Sequence of chain 1.A:
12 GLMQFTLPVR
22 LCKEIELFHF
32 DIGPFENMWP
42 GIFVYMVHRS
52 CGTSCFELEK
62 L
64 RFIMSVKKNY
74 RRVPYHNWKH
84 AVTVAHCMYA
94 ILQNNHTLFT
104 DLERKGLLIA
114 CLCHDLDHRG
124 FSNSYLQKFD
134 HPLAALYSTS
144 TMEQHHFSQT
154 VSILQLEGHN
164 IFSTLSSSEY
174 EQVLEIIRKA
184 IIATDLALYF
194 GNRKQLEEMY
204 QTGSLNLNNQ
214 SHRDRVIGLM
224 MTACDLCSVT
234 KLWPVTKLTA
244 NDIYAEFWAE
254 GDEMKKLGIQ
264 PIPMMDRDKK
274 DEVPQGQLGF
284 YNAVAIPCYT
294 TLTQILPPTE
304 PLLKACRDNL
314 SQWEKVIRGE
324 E

Binding-site contacts:
Ligand atom C3 contacts residue GLN280 of chain 1.A at 3.8 Å.
Ligand atom C7 contacts residue PHE283 of chain 1.A at 3.6 Å (hydrophobic).
Ligand atom C17 contacts residue ILE246 of chain 1.A at 3.8 Å (hydrophobic).
Ligand atom N8 contacts residue GLN280 of chain 1.A at 2.7 Å (h-bond).
Ligand atom N2 contacts residue PHE250 of chain 1.A at 3.9 Å.
Ligand atom N13 contacts residue PHE283 of chain 1.A at 3.5 Å.
Ligand atom C19 contacts residue LEU229 of chain 1.A at 3.5 Å (hydrophobic).
Ligand atom N8 contacts residue PHE283 of chain 1.A at 3.6 Å.
Ligand atom C4 contacts residue PHE283 of chain 1.A at 3.6 Å (hydrophobic).
Ligand atom N15 contacts residue LEU229 of chain 1.A at 3.6 Å.
Ligand atom C5 contacts residue PHE283 of chain 1.A at 3.5 Å (hydrophobic).
Ligand atom C17 contacts residue SER231 of chain 1.A at 3.9 Å.
Ligand atom C6 contacts residue PHE283 of chain 1.A at 3.3 Å (hydrophobic).
Ligand atom C17 contacts residue LEU229 of chain 1.A at 3.6 Å (hydrophobic).
Ligand atom C14 contacts residue PHE283 of chain 1.A at 3.9 Å (hydrophobic).
Ligand atom C1 contacts residue PHE250 of chain 1.A at 3.7 Å (hydrophobic).
Ligand atom CL24 contacts residue HIS79 of chain 1.A at 3.9 Å.
Ligand atom C4 contacts residue PHE250 of chain 1.A at 3.8 Å (hydrophobic).
Ligand atom N2 contacts residue PHE283 of chain 1.A at 3.4 Å.
Ligand atom N11 contacts residue VAL232 of chain 1.A at 3.7 Å.
Ligand atom C4 contacts residue MET267 of chain 1.A at 3.6 Å (hydrophobic).
Ligand atom C16 contacts residue ILE246 of chain 1.A at 3.8 Å (hydrophobic).
Ligand atom C5 contacts residue GLN280 of chain 1.A at 3.7 Å.
Ligand atom CL24 contacts residue PHE250 of chain 1.A at 3.6 Å.
Ligand atom C17 contacts residue TYR78 of chain 1.A at 3.9 Å (hydrophobic).
Ligand atom CL24 contacts residue ILE246 of chain 1.A at 3.8 Å.
Ligand atom C1 contacts residue PHE283 of chain 1.A at 3.7 Å (hydrophobic).
Ligand atom N11 contacts residue ILE246 of chain 1.A at 3.7 Å.
Ligand atom C12 contacts residue PHE283 of chain 1.A at 3.6 Å (hydrophobic).
Ligand atom C14 contacts residue LEU229 of chain 1.A at 4.0 Å (hydrophobic).
Ligand atom N15 contacts residue TYR78 of chain 1.A at 3.9 Å.
Ligand atom C3 contacts residue PHE250 of chain 1.A at 3.8 Å (hydrophobic).
Ligand atom C7 contacts residue ILE246 of chain 1.A at 3.9 Å (hydrophobic).
Ligand atom C6 contacts residue PHE250 of chain 1.A at 4.0 Å (hydrophobic).
Ligand atom C17 contacts residue VAL232 of chain 1.A at 3.8 Å (hydrophobic).
Ligand atom C12 contacts residue ILE246 of chain 1.A at 3.8 Å (hydrophobic).
Ligand atom C22 contacts residue HIS79 of chain 1.A at 3.8 Å.
Ligand atom C7 contacts residue GLN280 of chain 1.A at 3.5 Å.
Ligand atom C3 contacts residue PHE283 of chain 1.A at 3.4 Å (hydrophobic).
Ligand atom N11 contacts residue GLN280 of chain 1.A at 2.8 Å (h-bond).

This small molecule binds to this protein.
Small molecule (SMILES): COc1ccc2nc(N)c3c(C)nc(-c4ccccc4Cl)n3c2n1